The small molecule below binds the protein below.
Small molecule (SMILES): O=C1C[C@@H](C(=O)O)NC(=O)N1

Binding-site contacts:
Ligand atom O72 contacts residue ARG20 of chain 1.A at 2.9 Å (salt-bridge).
Ligand atom O2 contacts residue GLY267 of chain 1.A at 3.3 Å (h-bond).
Ligand atom O2 contacts residue LEU222 of chain 1.A at 2.9 Å (h-bond).
Ligand atom O71 contacts residue ALA266 of chain 1.A at 3.1 Å (h-bond).
Ligand atom C7 contacts residue ALA266 of chain 1.A at 4.0 Å (hydrophobic).
Ligand atom N3 contacts residue ASP250 of chain 1.A at 3.7 Å.
Ligand atom O72 contacts residue HIS18 of chain 1.A at 3.5 Å (h-bond).
Ligand atom C2 contacts residue ALA266 of chain 1.A at 3.6 Å (hydrophobic).
Ligand atom C6 contacts residue ZN1 of chain 1.C at 4.3 Å.
Ligand atom O4 contacts residue LEU222 of chain 1.A at 4.1 Å.
Ligand atom C5 contacts residue ZN1 of chain 1.C at 4.4 Å.
Ligand atom C6 contacts residue ALA266 of chain 1.A at 4.1 Å (hydrophobic).
Ligand atom N1 contacts residue ALA252 of chain 1.A at 3.7 Å.
Ligand atom C4 contacts residue ZN1 of chain 1.C at 4.3 Å.
Ligand atom C2 contacts residue LEU222 of chain 1.A at 3.6 Å (hydrophobic).
Ligand atom C4 contacts residue HIS139 of chain 1.A at 4.1 Å.
Ligand atom C2 contacts residue GLY267 of chain 1.A at 4.0 Å.
Ligand atom O2 contacts residue CYS221 of chain 1.A at 3.4 Å.
Ligand atom O2 contacts residue ALA266 of chain 1.A at 3.3 Å.
Ligand atom C2 contacts residue ASP250 of chain 1.A at 4.0 Å.
Ligand atom O71 contacts residue ALA252 of chain 1.A at 3.9 Å.
Ligand atom C7 contacts residue ALA252 of chain 1.A at 3.9 Å (hydrophobic).
Ligand atom O4 contacts residue KCX102 of chain 1.A at 4.4 Å.
Ligand atom C6 contacts residue ALA252 of chain 1.A at 3.9 Å (hydrophobic).
Ligand atom N3 contacts residue LEU222 of chain 1.A at 3.0 Å (h-bond).
Ligand atom C7 contacts residue ARG20 of chain 1.A at 3.4 Å.
Ligand atom O71 contacts residue HIS254 of chain 1.A at 3.0 Å (h-bond).
Ligand atom C4 contacts residue LEU222 of chain 1.A at 4.0 Å (hydrophobic).
Ligand atom C7 contacts residue ASN44 of chain 1.A at 3.9 Å.
Ligand atom N1 contacts residue GLY267 of chain 1.A at 3.8 Å.
Ligand atom C7 contacts residue HIS254 of chain 1.A at 4.2 Å.
Ligand atom C6 contacts residue HIS18 of chain 1.A at 4.1 Å.
Ligand atom O4 contacts residue HIS139 of chain 1.A at 3.0 Å.
Ligand atom C4 contacts residue ZN1 of chain 1.D at 3.6 Å.
Ligand atom O72 contacts residue ASN44 of chain 1.A at 2.9 Å (h-bond).
Ligand atom N1 contacts residue ALA266 of chain 1.A at 3.1 Å (h-bond).
Ligand atom N3 contacts residue ZN1 of chain 1.D at 4.2 Å.
Ligand atom O71 contacts residue ARG20 of chain 1.A at 2.9 Å (salt-bridge).
Ligand atom C5 contacts residue ASN44 of chain 1.A at 4.2 Å.
Ligand atom O4 contacts residue ZN1 of chain 1.D at 2.9 Å.

Sequence of chain 1.A:
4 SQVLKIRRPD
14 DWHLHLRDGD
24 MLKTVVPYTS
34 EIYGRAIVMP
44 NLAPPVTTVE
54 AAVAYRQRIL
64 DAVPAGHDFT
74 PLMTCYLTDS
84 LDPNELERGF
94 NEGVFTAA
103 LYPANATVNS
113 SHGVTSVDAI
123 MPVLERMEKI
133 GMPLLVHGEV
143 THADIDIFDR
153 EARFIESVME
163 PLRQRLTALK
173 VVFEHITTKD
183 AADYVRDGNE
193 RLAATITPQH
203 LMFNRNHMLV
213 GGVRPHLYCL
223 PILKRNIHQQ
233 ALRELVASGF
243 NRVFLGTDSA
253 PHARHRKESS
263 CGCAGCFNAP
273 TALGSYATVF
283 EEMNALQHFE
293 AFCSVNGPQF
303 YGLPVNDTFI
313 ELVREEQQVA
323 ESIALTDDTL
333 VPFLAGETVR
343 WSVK